Sequence of chain 1.H:
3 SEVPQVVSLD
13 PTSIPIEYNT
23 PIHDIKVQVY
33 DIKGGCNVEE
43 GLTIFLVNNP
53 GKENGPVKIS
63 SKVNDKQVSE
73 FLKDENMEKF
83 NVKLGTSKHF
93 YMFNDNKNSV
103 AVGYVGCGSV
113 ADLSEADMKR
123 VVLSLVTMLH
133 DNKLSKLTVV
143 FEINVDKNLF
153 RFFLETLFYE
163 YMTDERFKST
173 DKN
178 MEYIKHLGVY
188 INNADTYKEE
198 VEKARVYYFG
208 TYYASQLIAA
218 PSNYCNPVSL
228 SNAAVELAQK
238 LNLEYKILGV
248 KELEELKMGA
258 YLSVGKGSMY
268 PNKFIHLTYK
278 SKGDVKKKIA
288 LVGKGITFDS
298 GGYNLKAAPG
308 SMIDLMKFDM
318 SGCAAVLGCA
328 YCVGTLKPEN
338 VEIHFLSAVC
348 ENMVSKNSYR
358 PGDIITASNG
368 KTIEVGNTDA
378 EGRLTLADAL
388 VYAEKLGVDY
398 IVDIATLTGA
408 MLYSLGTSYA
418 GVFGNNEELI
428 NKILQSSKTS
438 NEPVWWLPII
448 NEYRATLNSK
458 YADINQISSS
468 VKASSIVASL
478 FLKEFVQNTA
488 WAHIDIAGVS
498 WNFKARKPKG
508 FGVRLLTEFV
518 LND

Binding-site contacts:
Ligand atom O1 contacts residue ASP296 of chain 1.H at 3.4 Å (salt-bridge).
Ligand atom O2 contacts residue ZN1 of chain 1.FC at 2.5 Å.
Ligand atom O2 contacts residue ASP296 of chain 1.H at 3.3 Å (salt-bridge).
Ligand atom O3 contacts residue CO31 of chain 1.EC at 3.3 Å (h-bond).
Ligand atom O2 contacts residue ASP376 of chain 1.H at 3.2 Å (salt-bridge).
Ligand atom P contacts residue ZN1 of chain 1.FC at 3.0 Å.
Ligand atom C7 contacts residue LEU409 of chain 1.H at 3.2 Å (hydrophobic).
Ligand atom C8 contacts residue LEU409 of chain 1.H at 3.6 Å (hydrophobic).
Ligand atom P contacts residue ZN1 of chain 1.DC at 3.2 Å.
Ligand atom C10 contacts residue THR403 of chain 1.H at 3.5 Å.
Ligand atom O1 contacts residue ZN1 of chain 1.FC at 2.4 Å.
Ligand atom C1 contacts residue THR403 of chain 1.H at 3.3 Å.
Ligand atom C6 contacts residue ALA494 of chain 1.H at 3.7 Å (hydrophobic).
Ligand atom O1 contacts residue LYS291 of chain 1.H at 3.5 Å (salt-bridge).
Ligand atom O1 contacts residue CO31 of chain 1.EC at 2.6 Å (h-bond).
Ligand atom C1 contacts residue ZN1 of chain 1.DC at 3.0 Å.
Ligand atom C10 contacts residue ALA494 of chain 1.H at 3.8 Å (hydrophobic).
Ligand atom C1 contacts residue ASP316 of chain 1.H at 3.8 Å.
Ligand atom C1 contacts residue LEU404 of chain 1.H at 3.6 Å (hydrophobic).
Ligand atom N1 contacts residue LYS291 of chain 1.H at 3.4 Å (salt-bridge).
Ligand atom P contacts residue ASP376 of chain 1.H at 3.7 Å.
Ligand atom P contacts residue CO31 of chain 1.EC at 3.8 Å.
Ligand atom C3 contacts residue LYS303 of chain 1.H at 3.8 Å.
Ligand atom C3 contacts residue MET313 of chain 1.H at 3.8 Å (hydrophobic).
Ligand atom C9 contacts residue ALA494 of chain 1.H at 3.7 Å (hydrophobic).
Ligand atom O1 contacts residue ZN1 of chain 1.DC at 2.4 Å.
Ligand atom N1 contacts residue ZN1 of chain 1.DC at 2.2 Å.
Ligand atom O1 contacts residue ASP376 of chain 1.H at 3.1 Å (salt-bridge).
Ligand atom C5 contacts residue GLY406 of chain 1.H at 3.8 Å.
Ligand atom C1 contacts residue LYS291 of chain 1.H at 3.7 Å.
Ligand atom O3 contacts residue LEU404 of chain 1.H at 2.9 Å (h-bond).
Ligand atom N1 contacts residue THR403 of chain 1.H at 3.6 Å.
Ligand atom O1 contacts residue GLU378 of chain 1.H at 3.3 Å (salt-bridge).
Ligand atom N1 contacts residue ASP316 of chain 1.H at 2.8 Å (salt-bridge).
Ligand atom P contacts residue ASP296 of chain 1.H at 3.8 Å.
Ligand atom P contacts residue LEU404 of chain 1.H at 3.7 Å.
Ligand atom C4 contacts residue MET313 of chain 1.H at 3.5 Å (hydrophobic).
Ligand atom C9 contacts residue PHE315 of chain 1.H at 3.7 Å (hydrophobic).
Ligand atom N1 contacts residue ASP296 of chain 1.H at 3.2 Å (salt-bridge).
Ligand atom O2 contacts residue LYS303 of chain 1.H at 2.5 Å (salt-bridge).

A protein and the small-molecule ligand that binds it are described below.
Small molecule (SMILES): N[C@@H](c1ccc(-n2cccn2)cc1)P(=O)(O)O